Binding-site contacts:
Ligand atom O7 contacts residue ASN57 of chain 6.A at 4.0 Å.
Ligand atom C2 contacts residue ASN57 of chain 6.A at 2.3 Å.
Ligand atom O5 contacts residue ASN57 of chain 6.A at 2.4 Å (h-bond).
Ligand atom C4 contacts residue ASN57 of chain 6.A at 4.2 Å.
Ligand atom C3 contacts residue ASN57 of chain 6.A at 3.6 Å.
Ligand atom C7 contacts residue ASN57 of chain 6.A at 3.2 Å.
Ligand atom C5 contacts residue ASN57 of chain 6.A at 3.7 Å.
Ligand atom O5 contacts residue ARG14 of chain 6.A at 4.3 Å.
Ligand atom C1 contacts residue ASN57 of chain 6.A at 1.4 Å.
Ligand atom C5 contacts residue ARG14 of chain 6.A at 4.4 Å.
Ligand atom C8 contacts residue ASN57 of chain 6.A at 3.5 Å.
Ligand atom C1 contacts residue ARG14 of chain 6.A at 3.8 Å.
Ligand atom N2 contacts residue ASN57 of chain 6.A at 2.6 Å (h-bond).

Sequence of chain 6.A:
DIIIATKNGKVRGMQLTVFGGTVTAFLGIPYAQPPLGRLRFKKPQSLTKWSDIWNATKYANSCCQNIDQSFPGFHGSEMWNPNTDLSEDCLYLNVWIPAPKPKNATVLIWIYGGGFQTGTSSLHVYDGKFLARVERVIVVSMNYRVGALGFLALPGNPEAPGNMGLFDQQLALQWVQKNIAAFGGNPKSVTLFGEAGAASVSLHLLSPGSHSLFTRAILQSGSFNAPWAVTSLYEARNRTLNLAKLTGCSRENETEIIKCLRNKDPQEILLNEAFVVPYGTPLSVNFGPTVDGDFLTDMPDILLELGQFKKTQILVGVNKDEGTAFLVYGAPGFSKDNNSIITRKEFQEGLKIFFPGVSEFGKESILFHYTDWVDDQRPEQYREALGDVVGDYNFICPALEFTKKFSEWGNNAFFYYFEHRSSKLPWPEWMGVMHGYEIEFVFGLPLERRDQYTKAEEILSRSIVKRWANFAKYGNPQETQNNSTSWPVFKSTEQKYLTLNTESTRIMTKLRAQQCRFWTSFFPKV

A protein and the small-molecule ligand that binds it are described below.
Small molecule (SMILES): CC(=O)N[C@@H]1[C@@H](O)[C@H](O)[C@@H](CO)O[C@H]1O